Sequence of chain 1.G:
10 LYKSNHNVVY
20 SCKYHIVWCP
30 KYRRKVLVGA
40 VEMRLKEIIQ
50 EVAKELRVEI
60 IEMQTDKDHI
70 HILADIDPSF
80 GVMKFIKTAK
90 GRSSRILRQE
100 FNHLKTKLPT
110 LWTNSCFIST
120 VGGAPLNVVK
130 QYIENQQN

Sequence of chain 1.H:
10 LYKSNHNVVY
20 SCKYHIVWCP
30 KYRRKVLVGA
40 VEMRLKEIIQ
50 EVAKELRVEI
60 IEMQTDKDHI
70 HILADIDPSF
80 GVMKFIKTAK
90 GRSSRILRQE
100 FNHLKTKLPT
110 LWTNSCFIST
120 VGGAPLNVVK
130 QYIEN

Binding-site contacts:
Ligand atom N7 contacts residue TYR31 of chain 1.G at 3.7 Å.
Ligand atom O4' contacts residue ARG32 of chain 1.G at 3.1 Å.
Ligand atom O4' contacts residue ARG32 of chain 1.G at 3.0 Å (salt-bridge).
Ligand atom O3' contacts residue HIS68 of chain 1.G at 3.5 Å (h-bond).
Ligand atom C8 contacts residue TYR31 of chain 1.G at 3.8 Å (hydrophobic).
Ligand atom P contacts residue CA1 of chain 1.BA at 3.6 Å.
Ligand atom N6 contacts residue LEU107 of chain 1.G at 3.9 Å.
Ligand atom O3' contacts residue CA1 of chain 1.BA at 3.4 Å.
Ligand atom C4' contacts residue ARG32 of chain 1.G at 3.7 Å.
Ligand atom C6 contacts residue TYR31 of chain 1.G at 3.6 Å (hydrophobic).
Ligand atom O3' contacts residue ARG32 of chain 1.G at 3.7 Å.
Ligand atom C5 contacts residue TYR31 of chain 1.G at 3.5 Å (hydrophobic).
Ligand atom OP2 contacts residue TYR131 of chain 1.H at 3.3 Å (h-bond).
Ligand atom OP2 contacts residue CA1 of chain 1.BA at 2.8 Å.
Ligand atom O2 contacts residue CYS28 of chain 1.G at 3.5 Å (h-bond).
Ligand atom O3' contacts residue HIS70 of chain 1.G at 3.6 Å (h-bond).
Ligand atom C4 contacts residue TYR31 of chain 1.G at 3.2 Å (hydrophobic).
Ligand atom O3' contacts residue TYR31 of chain 1.G at 3.5 Å (h-bond).
Ligand atom C6 contacts residue PRO108 of chain 1.G at 3.7 Å (hydrophobic).
Ligand atom O5' contacts residue TYR131 of chain 1.H at 3.4 Å (h-bond).
Ligand atom C4' contacts residue TYR131 of chain 1.H at 3.6 Å (hydrophobic).
Ligand atom C1' contacts residue ARG32 of chain 1.G at 3.7 Å.
Ligand atom OP1 contacts residue TYR131 of chain 1.H at 2.7 Å (h-bond).
Ligand atom C2 contacts residue TYR31 of chain 1.G at 3.2 Å (hydrophobic).
Ligand atom N3 contacts residue ARG32 of chain 1.G at 3.2 Å (salt-bridge).
Ligand atom OP1 contacts residue HIS70 of chain 1.G at 3.7 Å.
Ligand atom N3 contacts residue TYR31 of chain 1.G at 3.1 Å (h-bond).
Ligand atom N7 contacts residue LYS106 of chain 1.G at 3.8 Å.
Ligand atom N9 contacts residue TYR31 of chain 1.G at 3.9 Å.
Ligand atom C5' contacts residue ARG32 of chain 1.G at 3.5 Å.
Ligand atom O2 contacts residue ARG32 of chain 1.G at 2.9 Å (salt-bridge).
Ligand atom C2 contacts residue ARG32 of chain 1.G at 3.8 Å.
Ligand atom N6 contacts residue PRO108 of chain 1.G at 3.5 Å.
Ligand atom C4' contacts residue HIS68 of chain 1.G at 3.5 Å.
Ligand atom O4' contacts residue HIS68 of chain 1.G at 3.8 Å.
Ligand atom P contacts residue TYR131 of chain 1.H at 3.2 Å.
Ligand atom C4' contacts residue ARG32 of chain 1.G at 3.7 Å.
Ligand atom O4' contacts residue TYR31 of chain 1.G at 3.7 Å.
Ligand atom C4' contacts residue TYR31 of chain 1.G at 3.5 Å (hydrophobic).
Ligand atom N1 contacts residue TYR31 of chain 1.G at 3.5 Å (h-bond).

This protein binds this small molecule.
Small molecule (SMILES): Cc1cn([C@H]2C[C@H](O[P](=O)(O)OC[C@H]3O[C@@H](n4cnc5c(N)ncnc54)C[C@@H]3O[P](=O)(O)OC[C@H]3O[C@@H](n4ccc(N)nc4=O)C[C@@H]3O[P](=O)(O)OC[C@H]3O[C@@H](n4ccc(N)nc4=O)C[C@@H]3O)[C@@H](CO[P](=O)(O)O[C@H]3C[C@H](n4cc(C)c(=O)[nH]c4=O)O[C@@H]3CO[P](=O)(O)O[C@H]3C[C@H](n4cnc5c(N)ncnc54)O[C@@H]3CO)O2)c(=O)[nH]c1=O